The small molecule below binds the protein below.
Small molecule (SMILES): CC(C)CCC[C@@H](C)[C@H]1CC[C@H]2[C@@H]3CC=C4C[C@@H](O)CC[C@]4(C)[C@H]3CC[C@]12C

Sequence of chain 1.B:
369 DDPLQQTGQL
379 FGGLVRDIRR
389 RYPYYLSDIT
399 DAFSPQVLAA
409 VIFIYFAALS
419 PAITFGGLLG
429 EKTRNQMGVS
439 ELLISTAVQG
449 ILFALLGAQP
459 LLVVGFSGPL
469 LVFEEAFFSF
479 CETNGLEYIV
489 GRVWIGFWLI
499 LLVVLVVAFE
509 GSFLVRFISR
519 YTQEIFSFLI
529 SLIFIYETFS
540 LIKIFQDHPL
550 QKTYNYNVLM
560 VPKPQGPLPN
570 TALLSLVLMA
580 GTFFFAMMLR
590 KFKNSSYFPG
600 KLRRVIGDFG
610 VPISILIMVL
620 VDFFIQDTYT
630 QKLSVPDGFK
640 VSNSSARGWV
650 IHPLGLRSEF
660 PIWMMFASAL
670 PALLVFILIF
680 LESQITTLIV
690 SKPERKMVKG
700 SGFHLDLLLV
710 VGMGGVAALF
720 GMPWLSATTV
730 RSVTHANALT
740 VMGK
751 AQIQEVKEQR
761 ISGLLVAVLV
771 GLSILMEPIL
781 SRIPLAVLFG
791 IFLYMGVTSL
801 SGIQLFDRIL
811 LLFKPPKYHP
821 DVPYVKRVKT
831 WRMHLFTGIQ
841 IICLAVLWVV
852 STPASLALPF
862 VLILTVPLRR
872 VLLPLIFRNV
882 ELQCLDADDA

Binding-site contacts:
Ligand atom C1 contacts residue HIS834 of chain 1.B at 4.0 Å.
Ligand atom C17 contacts residue GLY838 of chain 1.B at 3.9 Å.
Ligand atom C2 contacts residue HIS834 of chain 1.B at 4.0 Å.
Ligand atom C16 contacts residue GLY838 of chain 1.B at 3.7 Å.
Ligand atom C12 contacts residue LEU812 of chain 1.B at 3.9 Å (hydrophobic).
Ligand atom C15 contacts residue GLY838 of chain 1.B at 4.3 Å.
Ligand atom C6 contacts residue HIS834 of chain 1.B at 4.5 Å.
Ligand atom C6 contacts residue TRP831 of chain 1.B at 4.0 Å (hydrophobic).
Ligand atom C24 contacts residue ILE842 of chain 1.B at 4.5 Å (hydrophobic).
Ligand atom C5 contacts residue HIS834 of chain 1.B at 4.3 Å.
Ligand atom C6 contacts residue LEU835 of chain 1.B at 4.4 Å (hydrophobic).
Ligand atom C7 contacts residue HIS834 of chain 1.B at 4.4 Å.
Ligand atom C10 contacts residue HIS834 of chain 1.B at 4.5 Å.
Ligand atom O1 contacts residue TRP831 of chain 1.B at 3.5 Å.
Ligand atom C3 contacts residue HIS834 of chain 1.B at 4.0 Å.
Ligand atom C14 contacts residue HIS834 of chain 1.B at 4.5 Å.
Ligand atom C11 contacts residue LEU812 of chain 1.B at 3.9 Å (hydrophobic).
Ligand atom C24 contacts residue ILE841 of chain 1.B at 3.8 Å (hydrophobic).
Ligand atom C9 contacts residue LEU812 of chain 1.B at 4.5 Å (hydrophobic).
Ligand atom C7 contacts residue LEU835 of chain 1.B at 4.1 Å (hydrophobic).
Ligand atom C9 contacts residue HIS834 of chain 1.B at 4.2 Å.
Ligand atom C23 contacts residue ILE842 of chain 1.B at 3.6 Å (hydrophobic).
Ligand atom C23 contacts residue ILE841 of chain 1.B at 3.9 Å (hydrophobic).
Ligand atom C3 contacts residue TRP831 of chain 1.B at 3.8 Å (hydrophobic).
Ligand atom C22 contacts residue ILE841 of chain 1.B at 3.8 Å (hydrophobic).
Ligand atom C5 contacts residue TRP831 of chain 1.B at 4.5 Å (hydrophobic).
Ligand atom C22 contacts residue GLY838 of chain 1.B at 4.0 Å.
Ligand atom C4 contacts residue TRP831 of chain 1.B at 3.9 Å (hydrophobic).